Binding-site contacts:
Ligand atom O3 contacts residue ASP140 of chain 1.E at 2.6 Å (salt-bridge).
Ligand atom O1 contacts residue LEU32 of chain 1.E at 3.7 Å.
Ligand atom P contacts residue ARG18 of chain 1.E at 3.6 Å.
Ligand atom C1 contacts residue UDP1 of chain 1.EB at 3.5 Å.
Ligand atom O5 contacts residue ARG315 of chain 1.E at 3.3 Å (salt-bridge).
Ligand atom C1 contacts residue TRP95 of chain 1.E at 4.0 Å (hydrophobic).
Ligand atom C5 contacts residue GLY30 of chain 1.E at 4.0 Å.
Ligand atom O4 contacts residue ARG18 of chain 1.E at 3.3 Å.
Ligand atom O3 contacts residue HIS142 of chain 1.E at 3.5 Å.
Ligand atom O1 contacts residue UDP1 of chain 1.EB at 2.6 Å (h-bond).
Ligand atom O1P contacts residue TYR86 of chain 1.E at 3.8 Å.
Ligand atom C2 contacts residue TRP95 of chain 1.E at 3.8 Å (hydrophobic).
Ligand atom C5 contacts residue ARG315 of chain 1.E at 3.9 Å.
Ligand atom O3P contacts residue TYR86 of chain 1.E at 2.5 Å (h-bond).
Ligand atom O1 contacts residue GLY31 of chain 1.E at 3.6 Å (h-bond).
Ligand atom O5 contacts residue UDP1 of chain 1.EB at 4.1 Å.
Ligand atom O2 contacts residue ASP140 of chain 1.E at 2.6 Å (salt-bridge).
Ligand atom C2 contacts residue ARG315 of chain 1.E at 4.1 Å.
Ligand atom O1P contacts residue ALA28 of chain 1.E at 3.9 Å.
Ligand atom O6 contacts residue ARG315 of chain 1.E at 3.0 Å (salt-bridge).
Ligand atom O2 contacts residue ILE165 of chain 1.E at 3.5 Å.
Ligand atom O3P contacts residue ARG18 of chain 1.E at 4.1 Å.
Ligand atom O3 contacts residue LEU32 of chain 1.E at 3.5 Å.
Ligand atom O3 contacts residue TYR141 of chain 1.E at 3.9 Å.
Ligand atom C2 contacts residue ASP140 of chain 1.E at 3.4 Å.
Ligand atom P contacts residue ARG315 of chain 1.E at 3.9 Å.
Ligand atom C6 contacts residue GLY30 of chain 1.E at 4.0 Å.
Ligand atom O2 contacts residue TRP95 of chain 1.E at 4.0 Å.
Ligand atom P contacts residue TYR86 of chain 1.E at 3.6 Å.
Ligand atom O2 contacts residue HIS164 of chain 1.E at 4.0 Å.
Ligand atom C6 contacts residue ALA29 of chain 1.E at 3.5 Å (hydrophobic).
Ligand atom C6 contacts residue ARG315 of chain 1.E at 3.9 Å.
Ligand atom O2P contacts residue ARG18 of chain 1.E at 3.0 Å (salt-bridge).
Ligand atom O5 contacts residue ARG277 of chain 1.E at 3.7 Å.
Ligand atom C4 contacts residue ARG315 of chain 1.E at 3.9 Å.
Ligand atom C6 contacts residue ARG277 of chain 1.E at 4.1 Å.
Ligand atom C3 contacts residue ASP140 of chain 1.E at 3.4 Å.
Ligand atom O3P contacts residue ARG315 of chain 1.E at 3.0 Å (salt-bridge).
Ligand atom C3 contacts residue LEU32 of chain 1.E at 3.8 Å (hydrophobic).
Ligand atom O1P contacts residue ARG18 of chain 1.E at 2.9 Å (salt-bridge).

A small-molecule ligand and the protein it binds are described below.
Small molecule (SMILES): O=P(O)(O)OC[C@H]1O[C@H](O)[C@H](O)[C@@H](O)[C@@H]1O

Sequence of chain 1.E:
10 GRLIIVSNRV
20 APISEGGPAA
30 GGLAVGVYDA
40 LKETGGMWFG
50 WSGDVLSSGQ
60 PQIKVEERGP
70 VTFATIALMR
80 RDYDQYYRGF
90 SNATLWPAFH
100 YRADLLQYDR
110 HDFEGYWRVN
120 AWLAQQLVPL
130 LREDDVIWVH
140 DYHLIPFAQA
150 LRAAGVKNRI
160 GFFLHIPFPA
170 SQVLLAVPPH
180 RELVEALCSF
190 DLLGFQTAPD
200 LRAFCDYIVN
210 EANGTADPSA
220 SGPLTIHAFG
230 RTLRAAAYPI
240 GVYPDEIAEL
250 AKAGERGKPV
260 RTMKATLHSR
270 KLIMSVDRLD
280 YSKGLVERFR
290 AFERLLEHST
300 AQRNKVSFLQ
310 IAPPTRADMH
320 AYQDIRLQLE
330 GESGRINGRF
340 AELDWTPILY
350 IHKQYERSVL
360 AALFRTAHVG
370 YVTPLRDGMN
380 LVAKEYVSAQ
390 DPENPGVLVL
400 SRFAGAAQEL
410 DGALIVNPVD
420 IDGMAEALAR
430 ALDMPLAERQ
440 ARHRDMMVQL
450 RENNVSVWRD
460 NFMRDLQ